Sequence of chain 1.E:
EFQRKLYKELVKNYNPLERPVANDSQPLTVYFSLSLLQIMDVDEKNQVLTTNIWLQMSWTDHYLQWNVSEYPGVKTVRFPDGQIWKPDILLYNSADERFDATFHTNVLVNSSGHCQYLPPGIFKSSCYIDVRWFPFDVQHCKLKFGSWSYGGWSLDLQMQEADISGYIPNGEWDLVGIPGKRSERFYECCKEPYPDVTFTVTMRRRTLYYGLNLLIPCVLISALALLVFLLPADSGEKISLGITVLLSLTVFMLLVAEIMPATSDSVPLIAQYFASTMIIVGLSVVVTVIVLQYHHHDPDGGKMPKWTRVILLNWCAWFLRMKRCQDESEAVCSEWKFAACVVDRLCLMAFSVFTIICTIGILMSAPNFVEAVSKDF

Binding-site contacts:
Ligand atom C8 contacts residue SER112 of chain 1.E at 3.6 Å.
Ligand atom C7 contacts residue SER112 of chain 1.E at 3.9 Å.
Ligand atom C5 contacts residue HIS114 of chain 1.E at 3.7 Å.
Ligand atom N2 contacts residue ASN110 of chain 1.E at 2.8 Å (h-bond).
Ligand atom C2 contacts residue HIS114 of chain 1.E at 4.5 Å.
Ligand atom C1 contacts residue ASN110 of chain 1.E at 1.4 Å.
Ligand atom O7 contacts residue HIS114 of chain 1.E at 3.7 Å.
Ligand atom C3 contacts residue HIS114 of chain 1.E at 4.0 Å.
Ligand atom O7 contacts residue ASN110 of chain 1.E at 4.2 Å.
Ligand atom C3 contacts residue ASN110 of chain 1.E at 3.8 Å.
Ligand atom C1 contacts residue HIS114 of chain 1.E at 3.6 Å.
Ligand atom C8 contacts residue SER111 of chain 1.E at 4.4 Å.
Ligand atom C8 contacts residue HIS114 of chain 1.E at 4.3 Å.
Ligand atom O5 contacts residue ASN110 of chain 1.E at 2.4 Å (h-bond).
Ligand atom C2 contacts residue SER112 of chain 1.E at 4.3 Å.
Ligand atom C4 contacts residue HIS114 of chain 1.E at 4.5 Å.
Ligand atom C7 contacts residue HIS114 of chain 1.E at 4.2 Å.
Ligand atom C8 contacts residue ASN110 of chain 1.E at 3.9 Å.
Ligand atom C4 contacts residue ASN110 of chain 1.E at 4.2 Å.
Ligand atom N2 contacts residue SER112 of chain 1.E at 3.3 Å.
Ligand atom C5 contacts residue ASN110 of chain 1.E at 3.7 Å.
Ligand atom C7 contacts residue ASN110 of chain 1.E at 3.6 Å.
Ligand atom C2 contacts residue ASN110 of chain 1.E at 2.5 Å.
Ligand atom O5 contacts residue HIS114 of chain 1.E at 3.7 Å.
Ligand atom C6 contacts residue HIS114 of chain 1.E at 4.5 Å.

The small molecule below binds the protein below.
Small molecule (SMILES): CC(=O)N[C@H]1[C@H](O[C@H]2[C@H](O)[C@@H](NC(C)=O)CO[C@@H]2CO)O[C@H](CO)[C@@H](O)[C@@H]1O